Sequence of chain 1.A:
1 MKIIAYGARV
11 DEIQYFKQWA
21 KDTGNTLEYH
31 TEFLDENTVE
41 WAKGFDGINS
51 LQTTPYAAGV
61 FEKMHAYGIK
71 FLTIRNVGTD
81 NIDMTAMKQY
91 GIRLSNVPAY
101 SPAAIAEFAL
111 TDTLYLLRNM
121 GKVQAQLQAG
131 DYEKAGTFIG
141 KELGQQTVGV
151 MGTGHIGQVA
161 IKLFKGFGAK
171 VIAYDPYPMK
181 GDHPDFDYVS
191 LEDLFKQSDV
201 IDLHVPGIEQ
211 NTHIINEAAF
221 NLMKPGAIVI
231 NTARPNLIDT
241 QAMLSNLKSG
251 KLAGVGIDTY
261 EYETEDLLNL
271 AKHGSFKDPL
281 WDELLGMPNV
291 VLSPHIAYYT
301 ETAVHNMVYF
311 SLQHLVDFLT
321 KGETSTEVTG

Binding-site contacts:
Ligand atom C4 contacts residue MET307 of chain 1.A at 4.2 Å (hydrophobic).
Ligand atom C6 contacts residue ARG9 of chain 1.A at 3.7 Å.
Ligand atom C1 contacts residue VAL77 of chain 1.A at 4.2 Å (hydrophobic).
Ligand atom C2 contacts residue TYR100 of chain 1.A at 3.5 Å (hydrophobic).
Ligand atom C6 contacts residue TYR298 of chain 1.A at 3.7 Å (hydrophobic).
Ligand atom C4 contacts residue SO41 of chain 1.B at 2.4 Å.
Ligand atom O2 contacts residue TYR100 of chain 1.A at 2.8 Å (h-bond).
Ligand atom O2 contacts residue NAD1 of chain 1.D at 3.7 Å.
Ligand atom C3 contacts residue HIS295 of chain 1.A at 4.3 Å.
Ligand atom C2 contacts residue HIS295 of chain 1.A at 4.0 Å.
Ligand atom C6 contacts residue SO41 of chain 1.B at 3.9 Å.
Ligand atom O2 contacts residue ASN76 of chain 1.A at 3.8 Å.
Ligand atom O1 contacts residue VAL77 of chain 1.A at 4.2 Å.
Ligand atom O2 contacts residue VAL77 of chain 1.A at 3.5 Å (h-bond).
Ligand atom C4 contacts residue ASN76 of chain 1.A at 4.2 Å.
Ligand atom C1 contacts residue NAD1 of chain 1.D at 4.1 Å.
Ligand atom C2 contacts residue NAD1 of chain 1.D at 3.6 Å.
Ligand atom O3 contacts residue SO41 of chain 1.B at 2.1 Å (h-bond).
Ligand atom O1 contacts residue ASN76 of chain 1.A at 3.7 Å.
Ligand atom C2 contacts residue SO41 of chain 1.B at 2.0 Å.
Ligand atom O3 contacts residue NAD1 of chain 1.D at 3.2 Å.
Ligand atom O1 contacts residue SO41 of chain 1.B at 0.6 Å (h-bond).
Ligand atom C1 contacts residue ASN76 of chain 1.A at 4.2 Å.
Ligand atom O3 contacts residue TYR100 of chain 1.A at 4.3 Å.
Ligand atom C1 contacts residue SO41 of chain 1.B at 1.0 Å.
Ligand atom C1 contacts residue ARG234 of chain 1.A at 4.1 Å.
Ligand atom C3 contacts residue SO41 of chain 1.B at 2.7 Å.
Ligand atom O3 contacts residue ARG234 of chain 1.A at 3.4 Å (salt-bridge).
Ligand atom C1 contacts residue TYR100 of chain 1.A at 3.6 Å (hydrophobic).
Ligand atom C3 contacts residue TYR100 of chain 1.A at 3.4 Å (hydrophobic).
Ligand atom C2 contacts residue ARG234 of chain 1.A at 4.4 Å.
Ligand atom C3 contacts residue TYR298 of chain 1.A at 4.0 Å (hydrophobic).
Ligand atom O2 contacts residue SO41 of chain 1.B at 0.8 Å (h-bond).
Ligand atom O1 contacts residue ARG234 of chain 1.A at 3.8 Å.
Ligand atom C3 contacts residue NAD1 of chain 1.D at 4.1 Å.
Ligand atom C6 contacts residue MET307 of chain 1.A at 3.5 Å (hydrophobic).
Ligand atom C5 contacts residue SO41 of chain 1.B at 2.4 Å.
Ligand atom O1 contacts residue GLY78 of chain 1.A at 4.1 Å.
Ligand atom O3 contacts residue HIS295 of chain 1.A at 3.1 Å (h-bond).
Ligand atom C4 contacts residue TYR100 of chain 1.A at 4.2 Å (hydrophobic).

The small molecule below binds the protein below.
Small molecule (SMILES): CC(C)CC(=O)C(=O)O